The small molecule below binds the protein below.
Small molecule (SMILES): Cc1nc(Nc2ncc(C(=O)Nc3cccc(NC(=O)c4cccc(C(F)(F)F)c4)c3)s2)cc(N2CCN(CCO)CC2)n1

Sequence of chain 1.A:
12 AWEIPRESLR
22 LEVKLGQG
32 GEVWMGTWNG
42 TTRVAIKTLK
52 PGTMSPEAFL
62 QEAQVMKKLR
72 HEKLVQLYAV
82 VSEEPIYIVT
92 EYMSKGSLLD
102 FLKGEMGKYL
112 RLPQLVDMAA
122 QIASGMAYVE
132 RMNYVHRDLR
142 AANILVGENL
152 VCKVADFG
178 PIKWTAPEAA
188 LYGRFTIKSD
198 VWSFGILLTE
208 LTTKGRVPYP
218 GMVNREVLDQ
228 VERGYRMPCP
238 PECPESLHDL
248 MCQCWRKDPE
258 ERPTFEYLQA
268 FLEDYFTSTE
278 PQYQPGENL

Binding-site contacts:
Ligand atom C29 contacts residue GLY97 of chain 1.A at 3.4 Å.
Ligand atom O2 contacts residue ALA156 of chain 1.A at 3.4 Å.
Ligand atom C7 contacts residue ASP157 of chain 1.A at 3.3 Å.
Ligand atom C28 contacts residue LYS96 of chain 1.A at 3.5 Å.
Ligand atom C17 contacts residue ALA46 of chain 1.A at 3.4 Å (hydrophobic).
Ligand atom C28 contacts residue SER95 of chain 1.A at 3.2 Å.
Ligand atom C2 contacts residue THR91 of chain 1.A at 3.1 Å.
Ligand atom N1 contacts residue THR91 of chain 1.A at 2.9 Å (h-bond).
Ligand atom N4 contacts residue MET94 of chain 1.A at 2.9 Å (h-bond).
Ligand atom F1 contacts residue VAL155 of chain 1.A at 3.3 Å.
Ligand atom C14 contacts residue GLU63 of chain 1.A at 3.3 Å.
Ligand atom F3 contacts residue LEU70 of chain 1.A at 3.6 Å.
Ligand atom C16 contacts residue LEU146 of chain 1.A at 3.5 Å (hydrophobic).
Ligand atom C3 contacts residue LYS48 of chain 1.A at 3.5 Å.
Ligand atom C5 contacts residue GLU63 of chain 1.A at 3.1 Å.
Ligand atom C28 contacts residue GLY97 of chain 1.A at 3.4 Å.
Ligand atom F2 contacts residue LEU75 of chain 1.A at 3.5 Å.
Ligand atom C17 contacts residue LEU146 of chain 1.A at 3.5 Å (hydrophobic).
Ligand atom C3 contacts residue THR91 of chain 1.A at 3.4 Å.
Ligand atom N2 contacts residue GLU63 of chain 1.A at 2.8 Å (salt-bridge).
Ligand atom C29 contacts residue MET94 of chain 1.A at 3.3 Å (hydrophobic).
Ligand atom C13 contacts residue ASP157 of chain 1.A at 3.6 Å.
Ligand atom C27 contacts residue SER95 of chain 1.A at 3.3 Å.
Ligand atom C14 contacts residue ASP157 of chain 1.A at 3.4 Å.
Ligand atom C6 contacts residue GLU63 of chain 1.A at 3.3 Å.
Ligand atom C17 contacts residue GLU92 of chain 1.A at 3.6 Å.
Ligand atom F2 contacts residue VAL155 of chain 1.A at 3.3 Å.
Ligand atom N2 contacts residue MET67 of chain 1.A at 3.1 Å (h-bond).
Ligand atom C4 contacts residue ILE89 of chain 1.A at 3.5 Å (hydrophobic).
Ligand atom O1 contacts residue PHE158 of chain 1.A at 3.2 Å.
Ligand atom C9 contacts residue ASP157 of chain 1.A at 3.6 Å.
Ligand atom F1 contacts residue HIS137 of chain 1.A at 3.5 Å.
Ligand atom C19 contacts residue MET94 of chain 1.A at 3.5 Å (hydrophobic).
Ligand atom C7 contacts residue GLU63 of chain 1.A at 3.5 Å.
Ligand atom C22 contacts residue GLY97 of chain 1.A at 3.4 Å.
Ligand atom N3 contacts residue MET94 of chain 1.A at 3.2 Å (h-bond).
Ligand atom C4 contacts residue LYS48 of chain 1.A at 3.4 Å.
Ligand atom O2 contacts residue ASP157 of chain 1.A at 2.7 Å (salt-bridge).
Ligand atom C27 contacts residue TYR93 of chain 1.A at 3.6 Å (hydrophobic).
Ligand atom C8 contacts residue ASP157 of chain 1.A at 3.4 Å.